Sequence of chain 1.B:
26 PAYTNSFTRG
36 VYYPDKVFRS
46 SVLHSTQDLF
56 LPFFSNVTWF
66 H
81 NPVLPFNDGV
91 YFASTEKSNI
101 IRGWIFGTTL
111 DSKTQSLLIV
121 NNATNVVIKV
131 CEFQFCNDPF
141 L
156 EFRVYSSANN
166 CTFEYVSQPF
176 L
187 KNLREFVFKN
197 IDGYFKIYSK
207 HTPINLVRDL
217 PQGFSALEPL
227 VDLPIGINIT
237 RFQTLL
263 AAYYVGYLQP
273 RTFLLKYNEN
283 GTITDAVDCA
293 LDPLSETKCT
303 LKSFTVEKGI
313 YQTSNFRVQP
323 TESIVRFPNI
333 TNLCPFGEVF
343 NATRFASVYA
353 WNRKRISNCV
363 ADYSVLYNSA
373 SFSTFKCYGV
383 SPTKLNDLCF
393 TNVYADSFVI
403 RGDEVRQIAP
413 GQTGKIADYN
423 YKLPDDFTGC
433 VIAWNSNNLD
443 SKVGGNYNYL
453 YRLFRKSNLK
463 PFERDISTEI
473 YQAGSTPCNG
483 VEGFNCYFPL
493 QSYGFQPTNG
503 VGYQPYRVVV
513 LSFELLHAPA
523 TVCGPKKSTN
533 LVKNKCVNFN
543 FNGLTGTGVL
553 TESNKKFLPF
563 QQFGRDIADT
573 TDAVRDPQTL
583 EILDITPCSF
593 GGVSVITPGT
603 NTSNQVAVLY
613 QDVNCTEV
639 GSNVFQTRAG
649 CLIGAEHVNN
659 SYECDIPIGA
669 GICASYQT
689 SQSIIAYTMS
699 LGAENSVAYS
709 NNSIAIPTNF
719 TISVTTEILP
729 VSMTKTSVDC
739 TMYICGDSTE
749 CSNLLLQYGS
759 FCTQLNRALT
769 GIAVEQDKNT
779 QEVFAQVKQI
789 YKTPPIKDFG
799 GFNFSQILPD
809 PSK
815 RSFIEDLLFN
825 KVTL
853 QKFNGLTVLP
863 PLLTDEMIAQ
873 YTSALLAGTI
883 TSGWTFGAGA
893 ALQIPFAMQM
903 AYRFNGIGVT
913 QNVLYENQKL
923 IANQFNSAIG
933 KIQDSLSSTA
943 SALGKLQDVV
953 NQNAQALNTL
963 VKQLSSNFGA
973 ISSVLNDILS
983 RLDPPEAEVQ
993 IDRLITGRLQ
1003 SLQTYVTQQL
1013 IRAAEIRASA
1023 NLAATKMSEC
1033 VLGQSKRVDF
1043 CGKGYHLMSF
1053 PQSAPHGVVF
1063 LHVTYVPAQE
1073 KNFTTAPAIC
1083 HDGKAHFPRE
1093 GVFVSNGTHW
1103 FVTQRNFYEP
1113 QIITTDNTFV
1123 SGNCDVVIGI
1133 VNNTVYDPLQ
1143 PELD

This small molecule binds to this protein.
Small molecule (SMILES): CC(=O)N[C@@H]1[C@@H](O)[C@H](O)[C@@H](CO)O[C@H]1O

Binding-site contacts:
Ligand atom C3 contacts residue ASN282 of chain 1.B at 3.8 Å.
Ligand atom C2 contacts residue ASN282 of chain 1.B at 2.5 Å.
Ligand atom C4 contacts residue ASN282 of chain 1.B at 4.2 Å.
Ligand atom O5 contacts residue ASN282 of chain 1.B at 2.4 Å (h-bond).
Ligand atom C1 contacts residue ASN282 of chain 1.B at 1.4 Å.
Ligand atom O7 contacts residue ASN282 of chain 1.B at 4.3 Å.
Ligand atom O7 contacts residue ASN280 of chain 1.B at 4.3 Å.
Ligand atom C7 contacts residue ASN282 of chain 1.B at 3.8 Å.
Ligand atom C5 contacts residue ASN282 of chain 1.B at 3.7 Å.
Ligand atom N2 contacts residue ASN282 of chain 1.B at 2.9 Å (h-bond).
Ligand atom C8 contacts residue ASN280 of chain 1.B at 3.6 Å.
Ligand atom C7 contacts residue ASN280 of chain 1.B at 4.1 Å.